This small molecule binds to this protein.
Small molecule (SMILES): Cc1c(F)c(F)c(S(N)(=O)=O)c(F)c1F

Binding-site contacts:
Ligand atom O contacts residue VAL147 of chain 1.A at 3.7 Å.
Ligand atom F1 contacts residue HIS99 of chain 1.A at 3.4 Å.
Ligand atom C3 contacts residue HIS99 of chain 1.A at 3.7 Å.
Ligand atom O contacts residue HIS124 of chain 1.A at 3.3 Å (h-bond).
Ligand atom C5 contacts residue VAL126 of chain 1.A at 4.1 Å (hydrophobic).
Ligand atom F3 contacts residue LEU145 of chain 1.A at 3.8 Å.
Ligand atom C3 contacts residue THR204 of chain 1.A at 3.3 Å.
Ligand atom S contacts residue HIS99 of chain 1.A at 3.9 Å.
Ligand atom C4 contacts residue ZN1 of chain 1.B at 4.0 Å.
Ligand atom S contacts residue HIS124 of chain 1.A at 3.9 Å.
Ligand atom F2 contacts residue VAL147 of chain 1.A at 3.6 Å.
Ligand atom F3 contacts residue PHE135 of chain 1.A at 3.4 Å.
Ligand atom C5 contacts residue LEU202 of chain 1.A at 3.3 Å (hydrophobic).
Ligand atom F2 contacts residue LEU202 of chain 1.A at 3.1 Å.
Ligand atom O1 contacts residue TRP213 of chain 1.A at 3.6 Å.
Ligand atom N contacts residue GLU111 of chain 1.A at 4.0 Å.
Ligand atom N contacts residue HIS124 of chain 1.A at 3.2 Å (h-bond).
Ligand atom N contacts residue HIS101 of chain 1.A at 3.3 Å (h-bond).
Ligand atom C4 contacts residue HIS99 of chain 1.A at 3.7 Å.
Ligand atom N contacts residue THR203 of chain 1.A at 2.8 Å (h-bond).
Ligand atom C1 contacts residue GLN97 of chain 1.A at 4.1 Å.
Ligand atom F1 contacts residue ZN1 of chain 1.B at 3.5 Å.
Ligand atom S contacts residue THR203 of chain 1.A at 3.9 Å.
Ligand atom S contacts residue ZN1 of chain 1.B at 3.0 Å.
Ligand atom N contacts residue HIS99 of chain 1.A at 3.3 Å (h-bond).
Ligand atom F3 contacts residue VAL126 of chain 1.A at 3.7 Å.
Ligand atom O contacts residue VAL126 of chain 1.A at 4.0 Å.
Ligand atom F contacts residue THR204 of chain 1.A at 3.4 Å.
Ligand atom O1 contacts residue LEU202 of chain 1.A at 3.3 Å.
Ligand atom O contacts residue TRP213 of chain 1.A at 3.8 Å.
Ligand atom C6 contacts residue LEU202 of chain 1.A at 3.5 Å (hydrophobic).
Ligand atom O1 contacts residue THR203 of chain 1.A at 3.0 Å (h-bond).
Ligand atom F2 contacts residue VAL126 of chain 1.A at 3.9 Å.
Ligand atom C4 contacts residue THR204 of chain 1.A at 4.1 Å.
Ligand atom N contacts residue ZN1 of chain 1.B at 1.9 Å.
Ligand atom F3 contacts residue LEU202 of chain 1.A at 3.4 Å.
Ligand atom O contacts residue HIS99 of chain 1.A at 3.4 Å.
Ligand atom C2 contacts residue THR204 of chain 1.A at 3.4 Å.
Ligand atom F1 contacts residue THR204 of chain 1.A at 3.1 Å.
Ligand atom O contacts residue ZN1 of chain 1.B at 3.0 Å.

Sequence of chain 1.A:
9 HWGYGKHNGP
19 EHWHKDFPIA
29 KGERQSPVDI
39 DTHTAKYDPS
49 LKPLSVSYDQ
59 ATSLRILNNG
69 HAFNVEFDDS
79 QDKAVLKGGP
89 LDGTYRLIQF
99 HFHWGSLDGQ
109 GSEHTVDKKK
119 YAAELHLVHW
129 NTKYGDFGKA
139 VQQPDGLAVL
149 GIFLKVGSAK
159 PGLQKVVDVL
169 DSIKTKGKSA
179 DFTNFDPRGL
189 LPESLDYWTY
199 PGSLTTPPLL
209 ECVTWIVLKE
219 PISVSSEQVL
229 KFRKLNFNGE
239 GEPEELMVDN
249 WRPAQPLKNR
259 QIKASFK